The protein below binds the small molecule below.
Small molecule (SMILES): CC(=O)C(=O)O

Sequence of chain 2.B:
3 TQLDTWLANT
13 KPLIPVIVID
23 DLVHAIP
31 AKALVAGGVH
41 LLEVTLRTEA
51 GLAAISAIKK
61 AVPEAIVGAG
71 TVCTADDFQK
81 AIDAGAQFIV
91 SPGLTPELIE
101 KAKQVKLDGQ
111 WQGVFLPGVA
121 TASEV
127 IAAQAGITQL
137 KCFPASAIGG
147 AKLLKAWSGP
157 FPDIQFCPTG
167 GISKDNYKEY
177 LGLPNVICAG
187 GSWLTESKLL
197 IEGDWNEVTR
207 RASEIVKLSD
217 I

Sequence of chain 3.B:
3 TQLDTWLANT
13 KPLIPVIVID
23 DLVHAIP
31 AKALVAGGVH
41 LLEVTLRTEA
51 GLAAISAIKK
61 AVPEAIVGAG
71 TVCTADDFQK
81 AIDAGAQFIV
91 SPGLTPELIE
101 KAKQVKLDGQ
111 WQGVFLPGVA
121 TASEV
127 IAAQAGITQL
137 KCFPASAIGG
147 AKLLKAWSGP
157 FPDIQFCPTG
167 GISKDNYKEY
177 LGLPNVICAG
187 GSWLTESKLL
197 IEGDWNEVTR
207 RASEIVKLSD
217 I

Binding-site contacts:
Ligand atom CA contacts residue VAL90 of chain 2.B at 4.3 Å (hydrophobic).
Ligand atom O contacts residue PRO92 of chain 2.B at 3.3 Å (h-bond).
Ligand atom CB contacts residue THR165 of chain 2.B at 3.5 Å.
Ligand atom CB contacts residue SER91 of chain 2.B at 4.2 Å.
Ligand atom CA contacts residue GLU43 of chain 2.B at 4.0 Å.
Ligand atom OXT contacts residue GLU43 of chain 2.B at 4.4 Å.
Ligand atom O3 contacts residue ARG47 of chain 2.B at 3.1 Å (salt-bridge).
Ligand atom C contacts residue GLU43 of chain 2.B at 3.9 Å.
Ligand atom O contacts residue VAL90 of chain 2.B at 3.6 Å.
Ligand atom C contacts residue PRO92 of chain 2.B at 3.8 Å (hydrophobic).
Ligand atom CB contacts residue PHE139 of chain 2.B at 4.3 Å (hydrophobic).
Ligand atom C contacts residue VAL90 of chain 2.B at 4.4 Å (hydrophobic).
Ligand atom CB contacts residue GLU43 of chain 2.B at 4.4 Å.
Ligand atom OXT contacts residue PRO92 of chain 2.B at 4.0 Å.
Ligand atom C contacts residue THR71 of chain 2.B at 3.4 Å.
Ligand atom O contacts residue THR71 of chain 2.B at 2.8 Å (h-bond).
Ligand atom C contacts residue ARG47 of chain 2.B at 3.8 Å.
Ligand atom O3 contacts residue THR165 of chain 2.B at 4.4 Å.
Ligand atom O contacts residue VAL72 of chain 2.B at 4.4 Å.
Ligand atom OXT contacts residue GLY70 of chain 2.B at 4.4 Å.
Ligand atom CA contacts residue PHE139 of chain 2.B at 4.4 Å (hydrophobic).
Ligand atom OXT contacts residue THR71 of chain 2.B at 2.6 Å (h-bond).
Ligand atom C contacts residue GLY70 of chain 2.B at 4.5 Å.
Ligand atom OXT contacts residue PRO156 of chain 3.B at 3.9 Å.
Ligand atom O contacts residue GLY70 of chain 2.B at 4.0 Å.
Ligand atom CA contacts residue PRO92 of chain 2.B at 4.4 Å (hydrophobic).
Ligand atom CB contacts residue PRO92 of chain 2.B at 4.1 Å (hydrophobic).
Ligand atom C contacts residue SER91 of chain 2.B at 4.5 Å.
Ligand atom OXT contacts residue ARG47 of chain 2.B at 2.9 Å (salt-bridge).
Ligand atom CB contacts residue VAL90 of chain 2.B at 3.5 Å (hydrophobic).
Ligand atom O contacts residue GLU43 of chain 2.B at 4.0 Å.
Ligand atom CB contacts residue LYS137 of chain 2.B at 4.5 Å.
Ligand atom O contacts residue SER91 of chain 2.B at 3.5 Å.
Ligand atom O3 contacts residue PHE139 of chain 2.B at 3.7 Å.
Ligand atom CA contacts residue ARG47 of chain 2.B at 3.9 Å.